Binding-site contacts:
Ligand atom C6 contacts residue GLN56 of chain 1.A at 4.0 Å.
Ligand atom C2 contacts residue LYS91 of chain 1.A at 4.2 Å.
Ligand atom O6 contacts residue TRP88 of chain 1.A at 4.0 Å.
Ligand atom C3 contacts residue LYS91 of chain 1.A at 4.0 Å.
Ligand atom C4 contacts residue GLN56 of chain 1.A at 4.2 Å.
Ligand atom C4 contacts residue GLU51 of chain 1.A at 3.4 Å.
Ligand atom O4 contacts residue LYS91 of chain 1.A at 3.5 Å (salt-bridge).
Ligand atom O2 contacts residue ASN90 of chain 1.A at 3.0 Å (h-bond).
Ligand atom O4 contacts residue GLN56 of chain 1.A at 3.1 Å.
Ligand atom C6 contacts residue TRP88 of chain 1.A at 3.7 Å (hydrophobic).
Ligand atom C5 contacts residue GLN56 of chain 1.A at 4.3 Å.
Ligand atom C2 contacts residue ASN90 of chain 1.A at 4.1 Å.
Ligand atom O1 contacts residue GLN56 of chain 1.A at 4.3 Å.
Ligand atom C5 contacts residue TRP88 of chain 1.A at 3.5 Å (hydrophobic).
Ligand atom O3 contacts residue TRP88 of chain 1.A at 3.7 Å.
Ligand atom O6 contacts residue GLN56 of chain 1.A at 3.4 Å (h-bond).
Ligand atom C3 contacts residue GLU51 of chain 1.A at 4.4 Å.
Ligand atom O4 contacts residue GLU51 of chain 1.A at 2.7 Å (salt-bridge).
Ligand atom C3 contacts residue TRP88 of chain 1.A at 3.6 Å (hydrophobic).
Ligand atom C6 contacts residue GLN61 of chain 1.A at 4.0 Å.
Ligand atom C2 contacts residue GLN56 of chain 1.A at 4.5 Å.
Ligand atom O3 contacts residue LYS91 of chain 1.A at 3.1 Å (salt-bridge).
Ligand atom C3 contacts residue ASN90 of chain 1.A at 3.7 Å.
Ligand atom O6 contacts residue GLN61 of chain 1.A at 3.2 Å (h-bond).
Ligand atom O3 contacts residue GLU51 of chain 1.A at 4.0 Å.
Ligand atom C4 contacts residue TRP88 of chain 1.A at 3.7 Å (hydrophobic).
Ligand atom C6 contacts residue HIS57 of chain 1.A at 3.6 Å.
Ligand atom O5 contacts residue GLN56 of chain 1.A at 3.8 Å.
Ligand atom O3 contacts residue ASN90 of chain 1.A at 2.8 Å (h-bond).
Ligand atom O6 contacts residue HIS57 of chain 1.A at 3.9 Å.
Ligand atom C1 contacts residue GLN56 of chain 1.A at 4.5 Å.
Ligand atom C1 contacts residue TRP88 of chain 1.A at 4.4 Å (hydrophobic).
Ligand atom C4 contacts residue LYS91 of chain 1.A at 4.3 Å.

A protein and the small-molecule ligand that binds it are described below.
Small molecule (SMILES): OC[C@H]1O[C@@H](O)[C@H](O)[C@@H](O)[C@H]1O

Sequence of chain 1.A:
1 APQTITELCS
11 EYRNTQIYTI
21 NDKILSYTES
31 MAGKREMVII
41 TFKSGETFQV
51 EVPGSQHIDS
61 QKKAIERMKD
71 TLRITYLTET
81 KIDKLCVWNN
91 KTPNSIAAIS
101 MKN